The small molecule below binds the protein below.
Small molecule (SMILES): CC(=O)N[C@@H]1[C@@H](O)[C@H](O)[C@@H](CO)O[C@H]1O

Sequence of chain 3.D:
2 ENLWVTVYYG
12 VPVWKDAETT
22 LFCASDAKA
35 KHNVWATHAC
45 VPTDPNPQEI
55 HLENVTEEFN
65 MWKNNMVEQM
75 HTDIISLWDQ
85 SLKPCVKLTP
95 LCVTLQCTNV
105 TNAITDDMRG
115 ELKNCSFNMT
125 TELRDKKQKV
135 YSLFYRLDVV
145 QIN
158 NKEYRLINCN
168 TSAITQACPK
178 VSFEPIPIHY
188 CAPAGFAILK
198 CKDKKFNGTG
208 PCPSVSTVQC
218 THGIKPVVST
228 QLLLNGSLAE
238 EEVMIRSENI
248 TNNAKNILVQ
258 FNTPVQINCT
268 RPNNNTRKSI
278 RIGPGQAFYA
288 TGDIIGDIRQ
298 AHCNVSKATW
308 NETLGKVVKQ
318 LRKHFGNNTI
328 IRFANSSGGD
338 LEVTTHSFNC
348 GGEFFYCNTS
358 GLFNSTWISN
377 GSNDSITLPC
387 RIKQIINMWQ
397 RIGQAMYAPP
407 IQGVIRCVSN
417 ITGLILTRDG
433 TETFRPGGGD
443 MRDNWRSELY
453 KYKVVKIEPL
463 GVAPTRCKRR

Binding-site contacts:
Ligand atom C4 contacts residue ASN324 of chain 3.D at 4.2 Å.
Ligand atom O5 contacts residue ASN324 of chain 3.D at 2.4 Å (h-bond).
Ligand atom C7 contacts residue ASN324 of chain 3.D at 3.1 Å.
Ligand atom C2 contacts residue ASN324 of chain 3.D at 2.5 Å.
Ligand atom C1 contacts residue ASN324 of chain 3.D at 1.4 Å.
Ligand atom C8 contacts residue ASN324 of chain 3.D at 4.3 Å.
Ligand atom N2 contacts residue ASN324 of chain 3.D at 2.9 Å (h-bond).
Ligand atom C5 contacts residue ASN324 of chain 3.D at 3.7 Å.
Ligand atom O7 contacts residue ASN324 of chain 3.D at 2.9 Å (h-bond).
Ligand atom C3 contacts residue ASN324 of chain 3.D at 3.8 Å.